Sequence of chain 1.C:
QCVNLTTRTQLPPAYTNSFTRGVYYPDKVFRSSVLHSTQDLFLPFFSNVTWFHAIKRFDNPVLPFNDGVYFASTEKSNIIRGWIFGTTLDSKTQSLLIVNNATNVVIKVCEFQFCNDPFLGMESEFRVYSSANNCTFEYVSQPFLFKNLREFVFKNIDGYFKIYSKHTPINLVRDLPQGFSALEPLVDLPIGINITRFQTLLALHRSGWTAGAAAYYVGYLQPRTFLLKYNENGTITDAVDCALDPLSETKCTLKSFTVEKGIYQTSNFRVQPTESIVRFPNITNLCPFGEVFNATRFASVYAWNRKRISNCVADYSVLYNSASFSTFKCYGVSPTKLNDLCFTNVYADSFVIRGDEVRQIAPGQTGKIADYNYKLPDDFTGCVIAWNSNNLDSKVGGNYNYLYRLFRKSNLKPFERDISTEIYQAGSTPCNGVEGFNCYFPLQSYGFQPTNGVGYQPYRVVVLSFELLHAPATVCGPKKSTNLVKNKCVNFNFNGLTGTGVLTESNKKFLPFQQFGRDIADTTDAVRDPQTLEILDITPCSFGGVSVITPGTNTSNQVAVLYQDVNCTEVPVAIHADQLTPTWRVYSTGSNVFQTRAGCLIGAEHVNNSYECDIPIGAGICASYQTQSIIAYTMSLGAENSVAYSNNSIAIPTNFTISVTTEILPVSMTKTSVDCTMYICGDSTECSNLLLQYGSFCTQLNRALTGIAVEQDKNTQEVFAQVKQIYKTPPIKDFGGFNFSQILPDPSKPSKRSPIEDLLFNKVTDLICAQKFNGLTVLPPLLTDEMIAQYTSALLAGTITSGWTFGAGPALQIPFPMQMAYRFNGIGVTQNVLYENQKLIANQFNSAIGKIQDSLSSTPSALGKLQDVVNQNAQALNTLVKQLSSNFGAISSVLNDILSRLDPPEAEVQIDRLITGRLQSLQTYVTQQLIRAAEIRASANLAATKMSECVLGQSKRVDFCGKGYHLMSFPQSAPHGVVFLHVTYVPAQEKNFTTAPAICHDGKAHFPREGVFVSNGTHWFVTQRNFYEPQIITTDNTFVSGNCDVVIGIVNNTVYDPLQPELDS

Binding-site contacts:
Ligand atom O6 contacts residue PHE1103 of chain 1.C at 4.3 Å.
Ligand atom C5 contacts residue ASN1098 of chain 1.C at 3.7 Å.
Ligand atom O6 contacts residue HIS1101 of chain 1.C at 4.1 Å.
Ligand atom O5 contacts residue HIS1101 of chain 1.C at 4.1 Å.
Ligand atom C2 contacts residue ASN1098 of chain 1.C at 2.4 Å.
Ligand atom C6 contacts residue PHE1103 of chain 1.C at 3.3 Å (hydrophobic).
Ligand atom C5 contacts residue PHE1103 of chain 1.C at 4.2 Å (hydrophobic).
Ligand atom C3 contacts residue ASN1098 of chain 1.C at 3.8 Å.
Ligand atom C8 contacts residue ASN1098 of chain 1.C at 3.2 Å.
Ligand atom C6 contacts residue HIS1101 of chain 1.C at 4.0 Å.
Ligand atom C8 contacts residue THR1100 of chain 1.C at 3.1 Å.
Ligand atom C4 contacts residue ASN1098 of chain 1.C at 4.3 Å.
Ligand atom N2 contacts residue ASN1098 of chain 1.C at 2.7 Å (h-bond).
Ligand atom O5 contacts residue PHE1103 of chain 1.C at 3.7 Å.
Ligand atom C4 contacts residue HIS1101 of chain 1.C at 4.2 Å.
Ligand atom C7 contacts residue ASN1098 of chain 1.C at 3.4 Å.
Ligand atom O4 contacts residue HIS1101 of chain 1.C at 4.1 Å.
Ligand atom C5 contacts residue HIS1101 of chain 1.C at 3.4 Å.
Ligand atom O5 contacts residue ASN1098 of chain 1.C at 2.5 Å (h-bond).
Ligand atom C1 contacts residue ASN1098 of chain 1.C at 1.4 Å.
Ligand atom C1 contacts residue HIS1101 of chain 1.C at 4.2 Å.
Ligand atom C8 contacts residue HIS1101 of chain 1.C at 4.3 Å.
Ligand atom C3 contacts residue HIS1101 of chain 1.C at 4.4 Å.
Ligand atom O7 contacts residue ASN1098 of chain 1.C at 4.2 Å.

The small molecule below binds the protein below.
Small molecule (SMILES): CC(=O)N[C@H]1[C@H](O[C@H]2[C@H](O)[C@@H](NC(C)=O)CO[C@@H]2CO)O[C@H](CO)[C@@H](O)[C@@H]1O